A small-molecule ligand and the protein it binds are described below.
Small molecule (SMILES): CC(=O)N[C@H]1[C@H](O[C@H]2[C@H](O)[C@@H](NC(C)=O)CO[C@@H]2CO)O[C@H](CO)[C@@H](O)[C@@H]1O

Sequence of chain 2.A:
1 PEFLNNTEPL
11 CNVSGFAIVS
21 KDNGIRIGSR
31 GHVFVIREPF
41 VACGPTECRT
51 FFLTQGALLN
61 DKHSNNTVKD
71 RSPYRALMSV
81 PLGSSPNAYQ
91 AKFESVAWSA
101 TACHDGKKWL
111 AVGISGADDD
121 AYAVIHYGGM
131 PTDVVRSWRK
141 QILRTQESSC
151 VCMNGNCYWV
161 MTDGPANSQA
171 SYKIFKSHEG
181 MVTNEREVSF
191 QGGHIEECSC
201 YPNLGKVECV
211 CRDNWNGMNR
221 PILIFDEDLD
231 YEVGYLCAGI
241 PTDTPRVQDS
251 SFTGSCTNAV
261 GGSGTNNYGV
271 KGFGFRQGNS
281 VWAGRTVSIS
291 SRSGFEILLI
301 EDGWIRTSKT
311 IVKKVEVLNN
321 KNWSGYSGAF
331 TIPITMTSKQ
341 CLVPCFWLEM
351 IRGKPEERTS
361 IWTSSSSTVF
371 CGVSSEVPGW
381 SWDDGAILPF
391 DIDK

Binding-site contacts:
Ligand atom C8 contacts residue GLY278 of chain 2.A at 4.1 Å.
Ligand atom C8 contacts residue CYS341 of chain 2.A at 4.1 Å (hydrophobic).
Ligand atom O5 contacts residue ASN12 of chain 2.A at 2.4 Å (h-bond).
Ligand atom C8 contacts residue ASN12 of chain 2.A at 4.4 Å.
Ligand atom O7 contacts residue ASN12 of chain 2.A at 3.3 Å (h-bond).
Ligand atom C8 contacts residue ASN279 of chain 2.A at 3.2 Å.
Ligand atom N2 contacts residue ASN12 of chain 2.A at 2.8 Å (h-bond).
Ligand atom N2 contacts residue LEU10 of chain 2.A at 4.3 Å.
Ligand atom C6 contacts residue GLY278 of chain 2.A at 4.2 Å.
Ligand atom C7 contacts residue ASN12 of chain 2.A at 3.3 Å.
Ligand atom C8 contacts residue PRO9 of chain 2.A at 3.9 Å (hydrophobic).
Ligand atom C5 contacts residue GLY278 of chain 2.A at 4.1 Å.
Ligand atom C7 contacts residue LEU10 of chain 2.A at 4.4 Å (hydrophobic).
Ligand atom C3 contacts residue ASN12 of chain 2.A at 3.7 Å.
Ligand atom C2 contacts residue ASN12 of chain 2.A at 2.3 Å.
Ligand atom O7 contacts residue GLY278 of chain 2.A at 4.4 Å.
Ligand atom C5 contacts residue ASN12 of chain 2.A at 3.6 Å.
Ligand atom C4 contacts residue ASN12 of chain 2.A at 4.2 Å.
Ligand atom C8 contacts residue LEU10 of chain 2.A at 3.6 Å (hydrophobic).
Ligand atom C1 contacts residue ASN12 of chain 2.A at 1.4 Å.